Binding-site contacts:
Ligand atom C19 contacts residue TYR145 of chain 60.A at 3.2 Å (hydrophobic).
Ligand atom C04 contacts residue MET213 of chain 60.A at 3.9 Å (hydrophobic).
Ligand atom O16 contacts residue ILE99 of chain 60.A at 3.6 Å.
Ligand atom C17 contacts residue ILE99 of chain 60.A at 3.8 Å (hydrophobic).
Ligand atom C22 contacts residue ILE123 of chain 60.A at 3.6 Å (hydrophobic).
Ligand atom O23 contacts residue LEU216 of chain 60.A at 3.7 Å.
Ligand atom C22 contacts residue ILE99 of chain 60.A at 3.9 Å (hydrophobic).
Ligand atom C18 contacts residue ILE99 of chain 60.A at 3.8 Å (hydrophobic).
Ligand atom N06 contacts residue LEU101 of chain 60.A at 3.2 Å.
Ligand atom N24 contacts residue LEU216 of chain 60.A at 3.5 Å.
Ligand atom O26 contacts residue PHE180 of chain 60.A at 3.7 Å.
Ligand atom C14 contacts residue SER121 of chain 60.A at 3.5 Å.
Ligand atom C09 contacts residue TYR191 of chain 60.A at 3.6 Å (hydrophobic).
Ligand atom C18 contacts residue TYR145 of chain 60.A at 3.8 Å (hydrophobic).
Ligand atom C01 contacts residue TYR192 of chain 60.A at 2.9 Å (hydrophobic).
Ligand atom C01 contacts residue THR207 of chain 60.A at 2.9 Å.
Ligand atom N08 contacts residue LEU101 of chain 60.A at 3.8 Å.
Ligand atom O26 contacts residue TYR145 of chain 60.A at 3.2 Å.
Ligand atom C25 contacts residue PHE180 of chain 60.A at 3.5 Å (hydrophobic).
Ligand atom C09 contacts residue LEU101 of chain 60.A at 3.8 Å (hydrophobic).
Ligand atom C14 contacts residue HIS237 of chain 60.A at 3.5 Å.
Ligand atom C19 contacts residue LEU182 of chain 60.A at 3.6 Å (hydrophobic).
Ligand atom C21 contacts residue ILE123 of chain 60.A at 3.8 Å (hydrophobic).
Ligand atom C04 contacts residue ASN211 of chain 60.A at 3.4 Å.
Ligand atom C13 contacts residue MET213 of chain 60.A at 3.4 Å (hydrophobic).
Ligand atom C27 contacts residue PHE180 of chain 60.A at 3.2 Å (hydrophobic).
Ligand atom C28 contacts residue ALA167 of chain 60.A at 3.1 Å (hydrophobic).
Ligand atom C28 contacts residue MET144 of chain 60.A at 3.8 Å (hydrophobic).
Ligand atom N07 contacts residue LEU101 of chain 60.A at 3.7 Å.
Ligand atom C15 contacts residue LEU182 of chain 60.A at 3.7 Å (hydrophobic).
Ligand atom C10 contacts residue TYR191 of chain 60.A at 3.7 Å (hydrophobic).
Ligand atom N24 contacts residue PHE180 of chain 60.A at 3.6 Å.
Ligand atom C03 contacts residue ASN211 of chain 60.A at 3.1 Å.
Ligand atom C28 contacts residue TYR145 of chain 60.A at 3.3 Å (hydrophobic).
Ligand atom C28 contacts residue TYR143 of chain 60.A at 3.4 Å (hydrophobic).
Ligand atom C18 contacts residue LEU182 of chain 60.A at 3.2 Å (hydrophobic).
Ligand atom C17 contacts residue LEU182 of chain 60.A at 3.7 Å (hydrophobic).
Ligand atom C12 contacts residue ILE99 of chain 60.A at 3.7 Å (hydrophobic).
Ligand atom C05 contacts residue LEU101 of chain 60.A at 3.9 Å (hydrophobic).
Ligand atom C15 contacts residue ILE123 of chain 60.A at 3.6 Å (hydrophobic).

The protein below binds the small molecule below.
Small molecule (SMILES): CCOc1noc2cc(OCCC3CCN(c4ccc(C)nn4)CC3)ccc12

Sequence of chain 60.A:
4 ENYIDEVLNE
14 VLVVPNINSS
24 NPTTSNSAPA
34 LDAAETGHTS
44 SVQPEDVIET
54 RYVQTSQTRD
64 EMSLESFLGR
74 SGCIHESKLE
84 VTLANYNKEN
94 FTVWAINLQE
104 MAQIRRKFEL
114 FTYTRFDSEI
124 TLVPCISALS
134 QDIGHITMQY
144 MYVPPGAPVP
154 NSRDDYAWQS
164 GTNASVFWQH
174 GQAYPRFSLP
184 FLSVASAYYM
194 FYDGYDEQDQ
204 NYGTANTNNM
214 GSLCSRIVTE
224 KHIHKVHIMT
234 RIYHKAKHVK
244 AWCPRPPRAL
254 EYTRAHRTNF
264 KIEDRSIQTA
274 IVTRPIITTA